Sequence of chain 2.A:
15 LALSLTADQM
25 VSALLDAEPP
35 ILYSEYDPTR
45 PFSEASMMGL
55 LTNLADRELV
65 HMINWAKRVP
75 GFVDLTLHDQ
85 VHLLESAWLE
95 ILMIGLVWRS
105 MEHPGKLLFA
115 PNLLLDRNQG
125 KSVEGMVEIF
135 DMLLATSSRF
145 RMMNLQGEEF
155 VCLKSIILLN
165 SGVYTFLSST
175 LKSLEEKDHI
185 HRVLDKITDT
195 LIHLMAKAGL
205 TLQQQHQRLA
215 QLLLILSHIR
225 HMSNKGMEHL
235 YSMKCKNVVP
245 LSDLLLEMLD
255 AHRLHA

A protein and the small-molecule ligand that binds it are described below.
Small molecule (SMILES): CC/C(=C(/c1ccc(OCCNCCCC(=O)N(C)C)cc1)c1ccc2[nH]ncc2c1)c1ccccc1

Binding-site contacts:
Ligand atom N3 contacts residue LEU100 of chain 2.A at 4.0 Å.
Ligand atom C16 contacts residue ALA59 of chain 2.A at 3.4 Å (hydrophobic).
Ligand atom N3 contacts residue LEU96 of chain 2.A at 3.5 Å (h-bond).
Ligand atom N2 contacts residue ARG103 of chain 2.A at 3.7 Å.
Ligand atom O contacts residue THR56 of chain 2.A at 3.8 Å.
Ligand atom C6 contacts residue THR56 of chain 2.A at 3.6 Å.
Ligand atom C29 contacts residue GLY230 of chain 2.A at 3.6 Å.
Ligand atom C29 contacts residue LEU234 of chain 2.A at 3.9 Å (hydrophobic).
Ligand atom C8 contacts residue LEU234 of chain 2.A at 3.7 Å (hydrophobic).
Ligand atom C contacts residue LEU137 of chain 2.A at 3.7 Å (hydrophobic).
Ligand atom C10 contacts residue ASP60 of chain 2.A at 4.0 Å.
Ligand atom N3 contacts residue GLU62 of chain 2.A at 3.7 Å.
Ligand atom C16 contacts residue TRP92 of chain 2.A at 3.8 Å (hydrophobic).
Ligand atom C5 contacts residue LEU55 of chain 2.A at 3.9 Å (hydrophobic).
Ligand atom C5 contacts residue MET52 of chain 2.A at 4.0 Å (hydrophobic).
Ligand atom C20 contacts residue LEU58 of chain 2.A at 4.0 Å (hydrophobic).
Ligand atom C22 contacts residue LEU96 of chain 2.A at 3.6 Å (hydrophobic).
Ligand atom C17 contacts residue ALA59 of chain 2.A at 3.5 Å (hydrophobic).
Ligand atom C20 contacts residue GLU62 of chain 2.A at 3.8 Å.
Ligand atom C14 contacts residue LEU248 of chain 2.A at 3.9 Å (hydrophobic).
Ligand atom C22 contacts residue LEU100 of chain 2.A at 3.9 Å (hydrophobic).
Ligand atom C28 contacts residue HIS233 of chain 2.A at 3.9 Å.
Ligand atom C26 contacts residue MET130 of chain 2.A at 3.8 Å (hydrophobic).
Ligand atom C6 contacts residue MET52 of chain 2.A at 3.8 Å (hydrophobic).
Ligand atom C21 contacts residue GLU62 of chain 2.A at 3.5 Å.
Ligand atom C7 contacts residue LEU234 of chain 2.A at 3.9 Å (hydrophobic).
Ligand atom N3 contacts residue ARG103 of chain 2.A at 3.3 Å (salt-bridge).
Ligand atom C6 contacts residue LEU234 of chain 2.A at 3.7 Å (hydrophobic).
Ligand atom C20 contacts residue LEU55 of chain 2.A at 3.8 Å (hydrophobic).
Ligand atom C26 contacts residue MET52 of chain 2.A at 4.0 Å (hydrophobic).
Ligand atom O1 contacts residue ASP60 of chain 2.A at 3.7 Å.
Ligand atom C20 contacts residue ALA59 of chain 2.A at 3.9 Å (hydrophobic).
Ligand atom C19 contacts residue ALA59 of chain 2.A at 3.8 Å (hydrophobic).
Ligand atom N2 contacts residue GLU62 of chain 2.A at 2.6 Å (salt-bridge).
Ligand atom C19 contacts residue LEU55 of chain 2.A at 3.4 Å (hydrophobic).
Ligand atom O contacts residue LEU234 of chain 2.A at 3.9 Å.
Ligand atom C28 contacts residue GLY230 of chain 2.A at 3.8 Å.
Ligand atom C27 contacts residue MET52 of chain 2.A at 3.8 Å (hydrophobic).
Ligand atom C1 contacts residue PHE113 of chain 2.A at 3.8 Å (hydrophobic).
Ligand atom C27 contacts residue MET130 of chain 2.A at 3.8 Å (hydrophobic).